Sequence of chain 1.E:
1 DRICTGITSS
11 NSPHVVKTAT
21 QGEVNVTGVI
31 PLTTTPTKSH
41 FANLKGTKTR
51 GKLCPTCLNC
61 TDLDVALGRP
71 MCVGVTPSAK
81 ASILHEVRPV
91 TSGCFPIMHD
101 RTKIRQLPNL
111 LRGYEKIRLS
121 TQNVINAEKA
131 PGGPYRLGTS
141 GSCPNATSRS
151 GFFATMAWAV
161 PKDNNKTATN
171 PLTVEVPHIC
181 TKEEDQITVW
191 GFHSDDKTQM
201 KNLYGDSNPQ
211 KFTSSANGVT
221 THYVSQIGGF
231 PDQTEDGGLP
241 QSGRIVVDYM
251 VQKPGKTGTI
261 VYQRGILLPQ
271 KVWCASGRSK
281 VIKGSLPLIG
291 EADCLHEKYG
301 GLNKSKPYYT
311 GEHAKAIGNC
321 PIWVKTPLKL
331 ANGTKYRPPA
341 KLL

A protein and the small-molecule ligand that binds it are described below.
Small molecule (SMILES): CC(=O)N[C@@H]1[C@@H](O)[C@H](O)[C@@H](CO)O[C@H]1O

Binding-site contacts:
Ligand atom O7 contacts residue ASN165 of chain 1.E at 4.1 Å.
Ligand atom O6 contacts residue ASN165 of chain 1.E at 3.4 Å (h-bond).
Ligand atom C4 contacts residue ASN165 of chain 1.E at 2.9 Å.
Ligand atom C7 contacts residue ASN165 of chain 1.E at 4.1 Å.
Ligand atom C2 contacts residue ASN165 of chain 1.E at 2.0 Å.
Ligand atom N2 contacts residue ASN165 of chain 1.E at 3.2 Å (h-bond).
Ligand atom C1 contacts residue ASN165 of chain 1.E at 1.4 Å.
Ligand atom C3 contacts residue ASN165 of chain 1.E at 3.0 Å.
Ligand atom O5 contacts residue ASN165 of chain 1.E at 2.5 Å (h-bond).
Ligand atom O6 contacts residue LYS166 of chain 1.E at 4.1 Å.
Ligand atom C5 contacts residue ASN165 of chain 1.E at 3.0 Å.
Ligand atom O4 contacts residue ASN165 of chain 1.E at 3.6 Å.
Ligand atom O4 contacts residue THR167 of chain 1.E at 3.7 Å.
Ligand atom O3 contacts residue ASN165 of chain 1.E at 3.7 Å.
Ligand atom C6 contacts residue ASN165 of chain 1.E at 3.4 Å.
Ligand atom O6 contacts residue THR167 of chain 1.E at 4.2 Å.